Sequence of chain 1.C:
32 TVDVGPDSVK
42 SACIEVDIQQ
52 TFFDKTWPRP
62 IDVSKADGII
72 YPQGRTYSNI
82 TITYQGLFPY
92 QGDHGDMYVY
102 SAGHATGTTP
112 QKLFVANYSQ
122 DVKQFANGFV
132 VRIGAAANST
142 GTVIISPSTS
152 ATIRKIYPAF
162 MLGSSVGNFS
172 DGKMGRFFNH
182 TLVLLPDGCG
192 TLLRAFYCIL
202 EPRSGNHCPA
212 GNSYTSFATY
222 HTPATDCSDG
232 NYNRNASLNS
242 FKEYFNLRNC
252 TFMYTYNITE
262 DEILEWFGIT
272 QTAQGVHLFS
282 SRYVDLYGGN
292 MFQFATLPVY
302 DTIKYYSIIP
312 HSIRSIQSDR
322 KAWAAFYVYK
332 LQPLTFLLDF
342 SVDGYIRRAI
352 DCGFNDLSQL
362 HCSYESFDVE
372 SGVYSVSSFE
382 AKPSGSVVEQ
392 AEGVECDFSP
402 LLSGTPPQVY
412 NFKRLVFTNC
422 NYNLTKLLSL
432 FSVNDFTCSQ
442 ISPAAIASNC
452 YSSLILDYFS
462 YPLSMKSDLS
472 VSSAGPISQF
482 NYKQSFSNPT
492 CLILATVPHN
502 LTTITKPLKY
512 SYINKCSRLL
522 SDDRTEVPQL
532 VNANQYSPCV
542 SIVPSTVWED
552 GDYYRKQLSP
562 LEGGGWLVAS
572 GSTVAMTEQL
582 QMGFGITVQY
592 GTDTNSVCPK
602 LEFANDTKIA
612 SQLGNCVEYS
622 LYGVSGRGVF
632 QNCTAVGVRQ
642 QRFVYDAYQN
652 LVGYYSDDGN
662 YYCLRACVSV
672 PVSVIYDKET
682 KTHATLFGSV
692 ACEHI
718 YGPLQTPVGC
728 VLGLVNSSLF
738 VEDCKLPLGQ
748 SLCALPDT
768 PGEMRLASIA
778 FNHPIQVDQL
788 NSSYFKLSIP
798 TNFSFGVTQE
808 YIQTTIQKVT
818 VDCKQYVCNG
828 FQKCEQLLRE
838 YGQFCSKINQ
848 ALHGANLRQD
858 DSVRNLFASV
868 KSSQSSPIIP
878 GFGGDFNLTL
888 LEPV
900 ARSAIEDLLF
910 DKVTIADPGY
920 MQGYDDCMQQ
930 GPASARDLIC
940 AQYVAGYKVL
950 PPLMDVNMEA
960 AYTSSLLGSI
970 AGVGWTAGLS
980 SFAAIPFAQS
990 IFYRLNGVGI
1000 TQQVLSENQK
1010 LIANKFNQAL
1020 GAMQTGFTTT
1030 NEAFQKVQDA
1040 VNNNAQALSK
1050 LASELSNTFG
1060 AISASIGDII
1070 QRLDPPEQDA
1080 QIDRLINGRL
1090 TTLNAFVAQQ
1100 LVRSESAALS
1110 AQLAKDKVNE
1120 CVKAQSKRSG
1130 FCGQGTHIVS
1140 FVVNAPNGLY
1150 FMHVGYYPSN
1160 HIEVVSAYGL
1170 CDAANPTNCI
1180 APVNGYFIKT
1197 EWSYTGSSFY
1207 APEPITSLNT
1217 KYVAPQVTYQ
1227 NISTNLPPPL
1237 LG

The protein below binds the small molecule below.
Small molecule (SMILES): CC(=O)N[C@H]1[C@H](O[C@H]2[C@H](O)[C@@H](NC(C)=O)CO[C@@H]2CO)O[C@H](CO)[C@@H](O[C@@H]2O[C@H](CO[C@H]3O[C@H](CO)[C@@H](O)[C@H](O)[C@@H]3O[C@H]3O[C@H](CO)[C@@H](O)[C@H](O)[C@@H]3O)[C@@H](O)[C@H](O[C@H]3O[C@H](CO)[C@@H](O)[C@H](O)[C@@H]3O[C@H]3O[C@H](CO)[C@@H](O)[C@H](O)[C@@H]3O)[C@@H]2O)[C@@H]1O

Binding-site contacts:
Ligand atom C6 contacts residue THR426 of chain 1.C at 4.1 Å.
Ligand atom O6 contacts residue LYS427 of chain 1.C at 3.1 Å (salt-bridge).
Ligand atom O6 contacts residue ARG556 of chain 1.A at 3.1 Å (salt-bridge).
Ligand atom C8 contacts residue THR426 of chain 1.C at 4.2 Å.
Ligand atom C1 contacts residue LYS427 of chain 1.C at 4.2 Å.
Ligand atom C6 contacts residue ARG556 of chain 1.A at 3.8 Å.
Ligand atom C2 contacts residue ASN424 of chain 1.C at 2.5 Å.
Ligand atom O5 contacts residue GLU527 of chain 1.A at 4.2 Å.
Ligand atom C8 contacts residue LYS601 of chain 1.C at 3.8 Å.
Ligand atom C4 contacts residue TRP567 of chain 1.A at 3.6 Å (hydrophobic).
Ligand atom C1 contacts residue ASN424 of chain 1.C at 1.5 Å.
Ligand atom O6 contacts residue TYR554 of chain 1.A at 3.9 Å.
Ligand atom C6 contacts residue TRP567 of chain 1.A at 3.8 Å (hydrophobic).
Ligand atom O4 contacts residue TYR554 of chain 1.A at 4.1 Å.
Ligand atom C6 contacts residue TYR554 of chain 1.A at 3.8 Å (hydrophobic).
Ligand atom O4 contacts residue LYS516 of chain 1.A at 4.1 Å.
Ligand atom C5 contacts residue TYR554 of chain 1.A at 4.0 Å (hydrophobic).
Ligand atom N2 contacts residue ASN424 of chain 1.C at 3.0 Å (h-bond).
Ligand atom O5 contacts residue ASN424 of chain 1.C at 2.4 Å (h-bond).
Ligand atom O4 contacts residue ASP524 of chain 1.A at 3.5 Å (salt-bridge).
Ligand atom C7 contacts residue ASN424 of chain 1.C at 3.4 Å.
Ligand atom C8 contacts residue SER430 of chain 1.C at 4.1 Å.
Ligand atom C3 contacts residue ASN424 of chain 1.C at 3.9 Å.
Ligand atom O3 contacts residue GLU527 of chain 1.A at 3.5 Å (salt-bridge).
Ligand atom C4 contacts residue ARG556 of chain 1.A at 4.2 Å.
Ligand atom C6 contacts residue LEU520 of chain 1.A at 4.1 Å (hydrophobic).
Ligand atom O5 contacts residue LYS427 of chain 1.C at 3.4 Å.
Ligand atom C5 contacts residue THR426 of chain 1.C at 3.9 Å.
Ligand atom C3 contacts residue ASP524 of chain 1.A at 3.7 Å.
Ligand atom O7 contacts residue LYS516 of chain 1.A at 3.2 Å (salt-bridge).
Ligand atom O4 contacts residue TRP567 of chain 1.A at 3.3 Å.
Ligand atom O4 contacts residue ARG556 of chain 1.A at 2.8 Å (salt-bridge).
Ligand atom C5 contacts residue ASN424 of chain 1.C at 3.7 Å.
Ligand atom O3 contacts residue ASP524 of chain 1.A at 3.0 Å (salt-bridge).
Ligand atom O5 contacts residue THR426 of chain 1.C at 4.2 Å.
Ligand atom O6 contacts residue VAL569 of chain 1.A at 4.0 Å.
Ligand atom C6 contacts residue LYS427 of chain 1.C at 4.1 Å.
Ligand atom O4 contacts residue LEU520 of chain 1.A at 3.6 Å.
Ligand atom O7 contacts residue LYS601 of chain 1.C at 3.9 Å.
Ligand atom O7 contacts residue ASN424 of chain 1.C at 3.5 Å (h-bond).

Sequence of chain 1.A:
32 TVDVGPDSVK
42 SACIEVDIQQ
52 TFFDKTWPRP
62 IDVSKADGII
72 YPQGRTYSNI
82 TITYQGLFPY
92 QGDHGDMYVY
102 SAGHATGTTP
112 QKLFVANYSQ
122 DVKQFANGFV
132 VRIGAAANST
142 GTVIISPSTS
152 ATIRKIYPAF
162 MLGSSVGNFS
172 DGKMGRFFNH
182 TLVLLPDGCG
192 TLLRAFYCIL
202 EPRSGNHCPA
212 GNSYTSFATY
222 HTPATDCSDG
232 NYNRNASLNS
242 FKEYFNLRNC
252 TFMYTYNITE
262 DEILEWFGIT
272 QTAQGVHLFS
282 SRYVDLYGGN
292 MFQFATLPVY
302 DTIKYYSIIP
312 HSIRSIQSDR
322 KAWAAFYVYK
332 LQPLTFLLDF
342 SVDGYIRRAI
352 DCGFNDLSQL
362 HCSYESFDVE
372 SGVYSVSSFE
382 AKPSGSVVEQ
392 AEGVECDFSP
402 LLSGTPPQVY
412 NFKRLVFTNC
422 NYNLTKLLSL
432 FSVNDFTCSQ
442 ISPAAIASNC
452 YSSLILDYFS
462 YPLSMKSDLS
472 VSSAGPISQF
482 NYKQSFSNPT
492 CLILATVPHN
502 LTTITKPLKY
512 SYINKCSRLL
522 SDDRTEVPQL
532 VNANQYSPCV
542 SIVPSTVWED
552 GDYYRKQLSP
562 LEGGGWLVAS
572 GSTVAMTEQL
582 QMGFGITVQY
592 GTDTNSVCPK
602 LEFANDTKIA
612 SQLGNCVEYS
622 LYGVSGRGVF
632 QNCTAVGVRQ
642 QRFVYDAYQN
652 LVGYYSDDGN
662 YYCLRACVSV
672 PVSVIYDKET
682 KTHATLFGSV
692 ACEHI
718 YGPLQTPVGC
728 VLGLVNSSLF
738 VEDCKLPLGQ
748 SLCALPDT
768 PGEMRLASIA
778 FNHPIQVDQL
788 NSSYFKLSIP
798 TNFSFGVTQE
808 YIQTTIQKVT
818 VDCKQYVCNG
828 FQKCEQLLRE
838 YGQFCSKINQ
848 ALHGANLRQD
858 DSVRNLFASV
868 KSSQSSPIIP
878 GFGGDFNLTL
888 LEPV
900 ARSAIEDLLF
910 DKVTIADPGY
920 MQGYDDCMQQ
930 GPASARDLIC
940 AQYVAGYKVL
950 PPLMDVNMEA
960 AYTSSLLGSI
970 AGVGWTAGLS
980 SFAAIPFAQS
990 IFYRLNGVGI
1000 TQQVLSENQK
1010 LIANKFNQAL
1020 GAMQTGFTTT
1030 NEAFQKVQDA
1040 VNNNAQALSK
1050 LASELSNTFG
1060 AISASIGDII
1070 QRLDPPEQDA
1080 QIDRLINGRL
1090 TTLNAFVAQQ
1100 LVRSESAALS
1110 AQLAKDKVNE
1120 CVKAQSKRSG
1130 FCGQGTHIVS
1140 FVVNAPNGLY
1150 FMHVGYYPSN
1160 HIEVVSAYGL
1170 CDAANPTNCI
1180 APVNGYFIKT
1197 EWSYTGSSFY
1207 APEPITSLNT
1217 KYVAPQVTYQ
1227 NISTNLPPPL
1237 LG